A protein and the small-molecule ligand that binds it are described below.
Small molecule (SMILES): Nc1ncnc2c1ncn2[C@@H]1O[C@H](COO[C@@H]2C[C@@H](CO[P](=O)(O)O[C@H]3[C@@H](O)[C@H](n4cnc5c(N)ncnc54)O[C@@H]3COP(=O)=O)O[C@H]2n2ccc(=O)[nH]c2=O)[C@@H](OOP(O)OC[C@H]2O[C@@H](n3ccc(=O)[nH]c3=O)[C@H](O)[C@@H]2O)[C@H]1O.Op1oo1

Sequence of chain 50.D:
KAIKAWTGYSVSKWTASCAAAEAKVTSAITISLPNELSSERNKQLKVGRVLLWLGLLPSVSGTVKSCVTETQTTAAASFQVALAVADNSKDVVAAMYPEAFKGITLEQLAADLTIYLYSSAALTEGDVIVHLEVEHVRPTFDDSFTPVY

Sequence of chain 50.E:
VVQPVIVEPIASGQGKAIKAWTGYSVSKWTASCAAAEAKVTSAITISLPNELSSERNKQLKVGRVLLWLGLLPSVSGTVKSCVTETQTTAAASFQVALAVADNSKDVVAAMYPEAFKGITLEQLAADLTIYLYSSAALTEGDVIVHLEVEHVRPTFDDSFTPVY

Binding-site contacts:
Ligand atom N3 contacts residue TRP47 of chain 50.D at 4.1 Å.
Ligand atom C4 contacts residue TRP47 of chain 50.D at 3.9 Å (hydrophobic).
Ligand atom N6 contacts residue TYR50 of chain 50.D at 4.2 Å.
Ligand atom OP2 contacts residue GLY49 of chain 50.E at 4.2 Å.
Ligand atom C5 contacts residue TRP47 of chain 50.D at 3.8 Å (hydrophobic).
Ligand atom N1 contacts residue THR48 of chain 50.D at 4.0 Å.
Ligand atom OP2 contacts residue VAL178 of chain 50.E at 4.5 Å.
Ligand atom N6 contacts residue THR48 of chain 50.D at 3.3 Å (h-bond).
Ligand atom N1 contacts residue TRP47 of chain 50.D at 4.3 Å.
Ligand atom N7 contacts residue TRP47 of chain 50.D at 3.7 Å.
Ligand atom N9 contacts residue TRP47 of chain 50.D at 3.9 Å.
Ligand atom C5' contacts residue VAL178 of chain 50.E at 4.5 Å (hydrophobic).
Ligand atom N6 contacts residue TRP47 of chain 50.D at 3.8 Å.
Ligand atom O4' contacts residue TRP47 of chain 50.D at 4.1 Å.
Ligand atom C6 contacts residue THR48 of chain 50.D at 4.2 Å.
Ligand atom C2 contacts residue TRP47 of chain 50.D at 4.2 Å (hydrophobic).
Ligand atom C8 contacts residue TRP47 of chain 50.D at 3.8 Å (hydrophobic).
Ligand atom C6 contacts residue TRP47 of chain 50.D at 3.9 Å (hydrophobic).
Ligand atom O4' contacts residue LYS143 of chain 50.D at 4.1 Å.
Ligand atom C1' contacts residue TRP47 of chain 50.D at 4.3 Å (hydrophobic).